The small molecule below binds the protein below.
Small molecule (SMILES): O=C(O)c1cccc(O)c1

Binding-site contacts:
Ligand atom O1' contacts residue VAL250 of chain 1.A at 4.5 Å.
Ligand atom C1 contacts residue GLU90 of chain 1.A at 4.1 Å.
Ligand atom C4 contacts residue TYR319 of chain 1.A at 3.7 Å (hydrophobic).
Ligand atom C1' contacts residue GLU90 of chain 1.A at 3.9 Å.
Ligand atom C5 contacts residue THR89 of chain 1.A at 3.0 Å.
Ligand atom C1 contacts residue GLY91 of chain 1.A at 4.0 Å.
Ligand atom C6 contacts residue GLY91 of chain 1.A at 2.9 Å.
Ligand atom C3 contacts residue THR89 of chain 1.A at 3.9 Å.
Ligand atom C2 contacts residue TYR319 of chain 1.A at 4.1 Å (hydrophobic).
Ligand atom C6 contacts residue ASN253 of chain 1.A at 4.2 Å.
Ligand atom C6 contacts residue PRO252 of chain 1.A at 3.9 Å (hydrophobic).
Ligand atom C6 contacts residue GLU90 of chain 1.A at 3.4 Å.
Ligand atom C4 contacts residue PRO252 of chain 1.A at 3.9 Å (hydrophobic).
Ligand atom C5 contacts residue PRO252 of chain 1.A at 3.8 Å (hydrophobic).
Ligand atom O2' contacts residue VAL250 of chain 1.A at 4.1 Å.
Ligand atom C6 contacts residue ALA251 of chain 1.A at 4.1 Å (hydrophobic).
Ligand atom C5 contacts residue GLY91 of chain 1.A at 3.4 Å.
Ligand atom C4 contacts residue THR89 of chain 1.A at 3.0 Å.
Ligand atom C5 contacts residue GLU90 of chain 1.A at 4.0 Å.
Ligand atom C4 contacts residue ASN253 of chain 1.A at 3.7 Å.
Ligand atom O3 contacts residue PRO252 of chain 1.A at 4.4 Å.
Ligand atom C6 contacts residue THR89 of chain 1.A at 4.0 Å.
Ligand atom O3 contacts residue TYR319 of chain 1.A at 2.5 Å (h-bond).
Ligand atom C2 contacts residue PRO252 of chain 1.A at 4.4 Å (hydrophobic).
Ligand atom O2' contacts residue GLU90 of chain 1.A at 3.0 Å (salt-bridge).
Ligand atom C5 contacts residue ALA251 of chain 1.A at 4.4 Å (hydrophobic).
Ligand atom C1 contacts residue PRO252 of chain 1.A at 4.3 Å (hydrophobic).
Ligand atom C3 contacts residue TYR319 of chain 1.A at 3.6 Å (hydrophobic).
Ligand atom C1' contacts residue VAL250 of chain 1.A at 4.3 Å (hydrophobic).
Ligand atom C3 contacts residue PRO252 of chain 1.A at 4.2 Å (hydrophobic).
Ligand atom C5 contacts residue ASN253 of chain 1.A at 3.4 Å.
Ligand atom O2' contacts residue GLY91 of chain 1.A at 4.2 Å.
Ligand atom C1' contacts residue GLY91 of chain 1.A at 4.3 Å.

Sequence of chain 1.A:
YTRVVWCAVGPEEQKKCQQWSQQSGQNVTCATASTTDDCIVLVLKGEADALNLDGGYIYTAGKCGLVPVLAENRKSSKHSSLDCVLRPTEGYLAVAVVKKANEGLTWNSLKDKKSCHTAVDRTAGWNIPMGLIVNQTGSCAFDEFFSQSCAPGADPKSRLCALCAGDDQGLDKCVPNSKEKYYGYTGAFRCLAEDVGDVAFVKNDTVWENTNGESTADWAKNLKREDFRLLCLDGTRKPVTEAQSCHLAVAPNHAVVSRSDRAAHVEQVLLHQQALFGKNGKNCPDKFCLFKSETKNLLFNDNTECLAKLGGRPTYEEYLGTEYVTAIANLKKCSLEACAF